Binding-site contacts:
Ligand atom C5 contacts residue VAL127 of chain 1.A at 3.5 Å (hydrophobic).
Ligand atom C8 contacts residue ASN125 of chain 1.A at 3.1 Å.
Ligand atom C8 contacts residue ASN122 of chain 1.A at 3.2 Å.
Ligand atom C6 contacts residue VAL127 of chain 1.A at 3.6 Å (hydrophobic).
Ligand atom O5 contacts residue PHE157 of chain 1.A at 3.9 Å.
Ligand atom C4 contacts residue VAL127 of chain 1.A at 4.4 Å (hydrophobic).
Ligand atom C5 contacts residue ASN122 of chain 1.A at 3.7 Å.
Ligand atom O7 contacts residue ASN122 of chain 1.A at 2.8 Å (h-bond).
Ligand atom C1 contacts residue VAL127 of chain 1.A at 3.6 Å (hydrophobic).
Ligand atom O7 contacts residue ASN125 of chain 1.A at 3.2 Å.
Ligand atom O5 contacts residue VAL127 of chain 1.A at 3.9 Å.
Ligand atom C8 contacts residue ALA123 of chain 1.A at 3.5 Å (hydrophobic).
Ligand atom C3 contacts residue VAL127 of chain 1.A at 4.2 Å (hydrophobic).
Ligand atom C2 contacts residue ASN122 of chain 1.A at 2.4 Å.
Ligand atom C7 contacts residue ASN125 of chain 1.A at 3.7 Å.
Ligand atom C1 contacts residue ASN122 of chain 1.A at 1.4 Å.
Ligand atom O5 contacts residue ASN122 of chain 1.A at 2.4 Å (h-bond).
Ligand atom O5 contacts residue VAL120 of chain 1.A at 4.3 Å.
Ligand atom O6 contacts residue VAL127 of chain 1.A at 3.2 Å.
Ligand atom C4 contacts residue ASN122 of chain 1.A at 4.2 Å.
Ligand atom O4 contacts residue VAL127 of chain 1.A at 4.5 Å.
Ligand atom C6 contacts residue LYS129 of chain 1.A at 4.2 Å.
Ligand atom C7 contacts residue ASN122 of chain 1.A at 3.0 Å.
Ligand atom C5 contacts residue PHE157 of chain 1.A at 4.5 Å (hydrophobic).
Ligand atom C6 contacts residue PHE157 of chain 1.A at 4.2 Å (hydrophobic).
Ligand atom N2 contacts residue ASN122 of chain 1.A at 2.8 Å (h-bond).
Ligand atom O6 contacts residue LYS129 of chain 1.A at 3.4 Å (salt-bridge).
Ligand atom C7 contacts residue VAL127 of chain 1.A at 4.4 Å (hydrophobic).
Ligand atom C3 contacts residue ASN122 of chain 1.A at 3.8 Å.
Ligand atom O7 contacts residue VAL127 of chain 1.A at 3.3 Å.
Ligand atom C2 contacts residue VAL127 of chain 1.A at 4.5 Å (hydrophobic).

This protein binds this small molecule.
Small molecule (SMILES): CC(=O)N[C@@H]1[C@@H](O)[C@H](O)[C@@H](CO)O[C@H]1O

Sequence of chain 1.A:
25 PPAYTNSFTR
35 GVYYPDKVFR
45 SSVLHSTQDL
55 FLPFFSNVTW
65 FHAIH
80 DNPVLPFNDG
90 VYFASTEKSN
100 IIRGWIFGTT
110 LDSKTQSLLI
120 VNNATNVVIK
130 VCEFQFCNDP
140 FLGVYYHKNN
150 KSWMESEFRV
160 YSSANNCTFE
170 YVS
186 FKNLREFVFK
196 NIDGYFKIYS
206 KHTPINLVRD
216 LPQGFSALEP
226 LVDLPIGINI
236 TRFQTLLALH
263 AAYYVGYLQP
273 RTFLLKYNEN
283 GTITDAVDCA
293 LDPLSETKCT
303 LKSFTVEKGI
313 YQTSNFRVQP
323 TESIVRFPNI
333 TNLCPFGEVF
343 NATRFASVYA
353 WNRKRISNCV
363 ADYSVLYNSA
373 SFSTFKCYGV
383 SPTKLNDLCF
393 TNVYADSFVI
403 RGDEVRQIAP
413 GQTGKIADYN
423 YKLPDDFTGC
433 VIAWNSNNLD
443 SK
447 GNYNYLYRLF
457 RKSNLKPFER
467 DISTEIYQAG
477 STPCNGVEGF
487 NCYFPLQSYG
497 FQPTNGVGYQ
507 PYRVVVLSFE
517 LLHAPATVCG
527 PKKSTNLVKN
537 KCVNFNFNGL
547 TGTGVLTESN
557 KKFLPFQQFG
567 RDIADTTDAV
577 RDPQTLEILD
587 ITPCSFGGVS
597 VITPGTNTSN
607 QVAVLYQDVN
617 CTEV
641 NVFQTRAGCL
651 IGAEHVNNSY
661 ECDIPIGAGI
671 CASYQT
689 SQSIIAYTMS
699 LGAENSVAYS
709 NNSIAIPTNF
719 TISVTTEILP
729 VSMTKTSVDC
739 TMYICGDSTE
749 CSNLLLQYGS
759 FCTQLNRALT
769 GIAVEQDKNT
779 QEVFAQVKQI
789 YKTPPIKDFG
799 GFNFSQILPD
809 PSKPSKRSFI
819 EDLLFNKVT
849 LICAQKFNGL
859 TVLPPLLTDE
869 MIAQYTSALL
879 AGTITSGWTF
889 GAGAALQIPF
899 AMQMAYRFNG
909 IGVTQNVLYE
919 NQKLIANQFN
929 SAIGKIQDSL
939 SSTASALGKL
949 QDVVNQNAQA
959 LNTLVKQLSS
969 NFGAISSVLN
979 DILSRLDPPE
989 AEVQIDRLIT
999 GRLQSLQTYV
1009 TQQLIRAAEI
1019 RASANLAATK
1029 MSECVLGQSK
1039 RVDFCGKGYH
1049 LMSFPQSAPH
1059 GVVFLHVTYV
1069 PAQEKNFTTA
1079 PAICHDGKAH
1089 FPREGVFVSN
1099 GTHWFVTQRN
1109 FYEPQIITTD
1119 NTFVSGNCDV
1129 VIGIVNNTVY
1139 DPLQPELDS